Binding-site contacts:
Ligand atom C2 contacts residue ASN683 of chain 1.A at 2.6 Å.
Ligand atom C1 contacts residue ASN683 of chain 1.A at 1.4 Å.
Ligand atom O6 contacts residue ASN683 of chain 1.A at 3.0 Å (h-bond).
Ligand atom N2 contacts residue ASN683 of chain 1.A at 3.4 Å.
Ligand atom O5 contacts residue ASN683 of chain 1.A at 2.4 Å (h-bond).
Ligand atom C6 contacts residue ASN683 of chain 1.A at 3.1 Å.
Ligand atom O7 contacts residue ASN683 of chain 1.A at 3.9 Å.
Ligand atom C4 contacts residue ASN683 of chain 1.A at 3.5 Å.
Ligand atom C5 contacts residue ASN683 of chain 1.A at 3.1 Å.
Ligand atom C7 contacts residue ASN683 of chain 1.A at 3.7 Å.
Ligand atom C3 contacts residue ASN683 of chain 1.A at 3.6 Å.
Ligand atom C8 contacts residue ASN683 of chain 1.A at 4.5 Å.
Ligand atom O7 contacts residue ASN684 of chain 1.A at 3.6 Å.

Sequence of chain 1.A:
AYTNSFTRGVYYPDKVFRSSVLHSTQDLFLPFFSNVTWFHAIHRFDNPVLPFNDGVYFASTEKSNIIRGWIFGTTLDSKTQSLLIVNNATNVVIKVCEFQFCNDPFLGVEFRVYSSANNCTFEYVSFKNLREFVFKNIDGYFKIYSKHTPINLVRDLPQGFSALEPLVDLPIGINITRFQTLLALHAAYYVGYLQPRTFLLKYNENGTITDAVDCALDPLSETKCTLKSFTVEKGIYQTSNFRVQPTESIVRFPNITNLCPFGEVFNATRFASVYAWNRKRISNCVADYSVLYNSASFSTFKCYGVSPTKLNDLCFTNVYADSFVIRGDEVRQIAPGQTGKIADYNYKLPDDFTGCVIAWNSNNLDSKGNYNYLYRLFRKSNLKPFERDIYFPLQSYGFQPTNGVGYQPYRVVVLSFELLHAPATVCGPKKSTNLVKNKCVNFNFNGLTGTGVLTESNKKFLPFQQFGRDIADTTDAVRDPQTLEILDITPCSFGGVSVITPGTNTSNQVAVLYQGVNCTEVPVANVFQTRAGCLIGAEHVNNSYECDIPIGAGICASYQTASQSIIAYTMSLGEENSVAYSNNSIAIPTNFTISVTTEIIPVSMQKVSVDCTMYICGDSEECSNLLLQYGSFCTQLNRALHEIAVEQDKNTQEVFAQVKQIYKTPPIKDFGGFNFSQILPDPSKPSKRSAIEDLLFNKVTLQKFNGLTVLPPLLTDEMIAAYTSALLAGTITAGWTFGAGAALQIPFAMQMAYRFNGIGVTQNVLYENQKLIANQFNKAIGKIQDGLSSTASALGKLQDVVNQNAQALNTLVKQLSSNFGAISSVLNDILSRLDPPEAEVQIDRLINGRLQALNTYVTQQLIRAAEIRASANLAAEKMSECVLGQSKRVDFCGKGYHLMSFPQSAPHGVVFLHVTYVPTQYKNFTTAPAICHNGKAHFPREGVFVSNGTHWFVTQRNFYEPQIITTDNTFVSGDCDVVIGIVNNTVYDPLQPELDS

A protein and the small-molecule ligand that binds it are described below.
Small molecule (SMILES): CC(=O)N[C@@H]1[C@@H](O)[C@H](O)[C@@H](CO)O[C@H]1O